Binding-site contacts:
Ligand atom CAH contacts residue LEU151 of chain 1.P at 3.4 Å (hydrophobic).
Ligand atom CAW contacts residue LEU151 of chain 1.P at 3.5 Å (hydrophobic).
Ligand atom CAF contacts residue LEU151 of chain 1.P at 4.3 Å (hydrophobic).
Ligand atom CAK contacts residue LEU151 of chain 1.P at 3.2 Å (hydrophobic).
Ligand atom CAY contacts residue LEU151 of chain 1.P at 4.4 Å (hydrophobic).
Ligand atom CAL contacts residue LEU151 of chain 1.P at 3.9 Å (hydrophobic).
Ligand atom NAR contacts residue LEU151 of chain 1.P at 2.3 Å (h-bond).
Ligand atom CBG contacts residue LEU151 of chain 1.P at 3.0 Å (hydrophobic).
Ligand atom OAU contacts residue LEU151 of chain 1.P at 4.2 Å.
Ligand atom CAD contacts residue LEU151 of chain 1.P at 3.4 Å (hydrophobic).
Ligand atom CAD contacts residue ARG149 of chain 1.P at 4.3 Å.
Ligand atom CAO contacts residue LEU151 of chain 1.P at 3.3 Å (hydrophobic).
Ligand atom CBC contacts residue LEU151 of chain 1.P at 3.1 Å (hydrophobic).
Ligand atom CBA contacts residue LEU151 of chain 1.P at 4.0 Å (hydrophobic).
Ligand atom CAA contacts residue LEU151 of chain 1.P at 4.5 Å (hydrophobic).

This protein binds this small molecule.
Small molecule (SMILES): CC[C@@H]1CN2CCc3cc(OC)c(OC)cc3[C@H]2C[C@H]1C[C@@H]1NCCc2cc(OC)c(OC)cc21

Sequence of chain 1.P:
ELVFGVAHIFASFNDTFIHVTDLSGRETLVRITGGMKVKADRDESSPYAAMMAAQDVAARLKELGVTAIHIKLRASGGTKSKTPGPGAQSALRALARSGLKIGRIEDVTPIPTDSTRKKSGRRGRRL